A small-molecule ligand and the protein it binds are described below.
Small molecule (SMILES): O=C([O-])C(=O)[O-]

Sequence of chain 1.A:
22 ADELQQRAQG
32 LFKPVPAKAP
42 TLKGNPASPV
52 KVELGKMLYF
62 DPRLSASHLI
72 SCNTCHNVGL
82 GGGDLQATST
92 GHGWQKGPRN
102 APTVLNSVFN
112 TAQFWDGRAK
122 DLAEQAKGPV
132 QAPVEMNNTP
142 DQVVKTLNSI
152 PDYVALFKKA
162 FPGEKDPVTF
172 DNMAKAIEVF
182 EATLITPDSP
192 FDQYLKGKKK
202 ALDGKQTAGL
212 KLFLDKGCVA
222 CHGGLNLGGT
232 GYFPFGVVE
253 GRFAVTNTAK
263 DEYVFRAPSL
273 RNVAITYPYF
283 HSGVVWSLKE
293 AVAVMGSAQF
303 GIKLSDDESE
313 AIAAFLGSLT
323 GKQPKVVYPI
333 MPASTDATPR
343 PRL

Sequence of chain 1.B:
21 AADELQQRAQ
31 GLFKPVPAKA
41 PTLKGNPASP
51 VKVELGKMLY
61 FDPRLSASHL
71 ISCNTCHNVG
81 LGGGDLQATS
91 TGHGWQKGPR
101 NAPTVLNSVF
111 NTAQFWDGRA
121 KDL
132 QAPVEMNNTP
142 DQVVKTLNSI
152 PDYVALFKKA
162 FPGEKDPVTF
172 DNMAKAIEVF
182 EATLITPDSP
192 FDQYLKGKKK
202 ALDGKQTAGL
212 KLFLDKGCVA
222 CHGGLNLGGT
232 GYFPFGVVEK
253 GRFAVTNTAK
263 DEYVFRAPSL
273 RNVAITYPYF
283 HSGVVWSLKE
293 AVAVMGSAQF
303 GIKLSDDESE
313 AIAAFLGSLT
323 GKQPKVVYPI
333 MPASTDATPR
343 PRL

Binding-site contacts:
Ligand atom O1 contacts residue TRP95 of chain 1.B at 3.8 Å.
Ligand atom O2 contacts residue ILE71 of chain 1.B at 4.5 Å.
Ligand atom O2 contacts residue THR75 of chain 1.B at 3.8 Å.
Ligand atom C2 contacts residue TRP95 of chain 1.B at 4.2 Å (hydrophobic).
Ligand atom O4 contacts residue TRP95 of chain 1.A at 3.9 Å.
Ligand atom O4 contacts residue GLY92 of chain 1.B at 4.3 Å.
Ligand atom O1 contacts residue ILE71 of chain 1.A at 4.3 Å.
Ligand atom O2 contacts residue LEU70 of chain 1.A at 4.1 Å.
Ligand atom O3 contacts residue THR75 of chain 1.A at 3.6 Å.
Ligand atom C1 contacts residue ILE71 of chain 1.A at 4.5 Å (hydrophobic).
Ligand atom C1 contacts residue TRP95 of chain 1.B at 4.4 Å (hydrophobic).
Ligand atom O1 contacts residue GLY92 of chain 1.A at 4.4 Å.
Ligand atom O1 contacts residue THR91 of chain 1.A at 4.3 Å.
Ligand atom O4 contacts residue TRP95 of chain 1.B at 3.7 Å.
Ligand atom O1 contacts residue TRP95 of chain 1.A at 4.2 Å.
Ligand atom C1 contacts residue TRP95 of chain 1.A at 4.5 Å (hydrophobic).
Ligand atom O3 contacts residue LEU70 of chain 1.B at 4.0 Å.